A protein and the small-molecule ligand that binds it are described below.
Small molecule (SMILES): CC(=O)N[C@@H](CCC(N)=O)C(=O)N[C@@H](CC1CCCCC1)C(=O)N[C@@H](CC(=O)O)C(=O)N[C@@H](CC(C)C)C(=O)N[C@@H](Cc1ccc(Cl)c(Cl)c1)C(=O)O

Binding-site contacts:
Ligand atom CB contacts residue PRO365 of chain 1.CA at 3.5 Å (hydrophobic).
Ligand atom CG contacts residue PRO365 of chain 1.CA at 3.6 Å (hydrophobic).
Ligand atom N contacts residue MET364 of chain 1.CA at 3.7 Å.
Ligand atom C contacts residue ARG367 of chain 1.CA at 3.5 Å.
Ligand atom O contacts residue MET364 of chain 1.CA at 3.4 Å.
Ligand atom NE2 contacts residue MET366 of chain 1.CA at 3.5 Å.
Ligand atom CD1 contacts residue THR173 of chain 1.CA at 3.4 Å.
Ligand atom O contacts residue HIS176 of chain 1.CA at 3.6 Å.
Ligand atom CE2 contacts residue ASN346 of chain 1.CA at 3.5 Å.
Ligand atom O contacts residue ARG367 of chain 1.CA at 2.8 Å (salt-bridge).
Ligand atom OE1 contacts residue MET364 of chain 1.CA at 3.0 Å (h-bond).
Ligand atom CE2 contacts residue PRO244 of chain 1.CA at 3.7 Å (hydrophobic).
Ligand atom CB contacts residue GLY175 of chain 1.CA at 3.4 Å.
Ligand atom CLZ contacts residue PRO244 of chain 1.CA at 3.7 Å.
Ligand atom CG contacts residue GLY175 of chain 1.CA at 3.7 Å.
Ligand atom CD1 contacts residue ARG177 of chain 1.CA at 3.7 Å.
Ligand atom O contacts residue MET364 of chain 1.CA at 3.4 Å.
Ligand atom CB contacts residue MET364 of chain 1.CA at 3.7 Å (hydrophobic).
Ligand atom CLE1 contacts residue THR173 of chain 1.CA at 3.2 Å.
Ligand atom N contacts residue PRO365 of chain 1.CA at 3.0 Å (h-bond).
Ligand atom CA contacts residue GLY175 of chain 1.CA at 3.6 Å.
Ligand atom OE1 contacts residue PRO365 of chain 1.CA at 3.4 Å (h-bond).
Ligand atom CLZ contacts residue VAL249 of chain 1.CA at 3.7 Å.
Ligand atom C contacts residue GLY175 of chain 1.CA at 3.5 Å.
Ligand atom CZ contacts residue PRO244 of chain 1.CA at 3.6 Å (hydrophobic).
Ligand atom CD2 contacts residue VAL249 of chain 1.CA at 3.7 Å (hydrophobic).
Ligand atom C contacts residue MET364 of chain 1.CA at 3.7 Å (hydrophobic).
Ligand atom CD2 contacts residue ASN346 of chain 1.CA at 3.7 Å.
Ligand atom CG contacts residue HIS176 of chain 1.CA at 3.5 Å.
Ligand atom CA contacts residue GLY175 of chain 1.CA at 3.5 Å.
Ligand atom O contacts residue VAL249 of chain 1.CA at 3.3 Å.
Ligand atom CZ contacts residue ASN346 of chain 1.CA at 3.5 Å.
Ligand atom NE2 contacts residue TYR325 of chain 1.CA at 3.5 Å.
Ligand atom CE2 contacts residue VAL249 of chain 1.CA at 3.5 Å (hydrophobic).
Ligand atom N contacts residue GLY175 of chain 1.CA at 2.7 Å (h-bond).
Ligand atom CA contacts residue PRO365 of chain 1.CA at 3.7 Å (hydrophobic).
Ligand atom OD1 contacts residue HIS176 of chain 1.CA at 3.3 Å.
Ligand atom CLZ contacts residue TYR246 of chain 1.CA at 3.6 Å.
Ligand atom O contacts residue MET366 of chain 1.CA at 3.3 Å.
Ligand atom CLE1 contacts residue GLY175 of chain 1.CA at 3.6 Å.

Sequence of chain 1.CA:
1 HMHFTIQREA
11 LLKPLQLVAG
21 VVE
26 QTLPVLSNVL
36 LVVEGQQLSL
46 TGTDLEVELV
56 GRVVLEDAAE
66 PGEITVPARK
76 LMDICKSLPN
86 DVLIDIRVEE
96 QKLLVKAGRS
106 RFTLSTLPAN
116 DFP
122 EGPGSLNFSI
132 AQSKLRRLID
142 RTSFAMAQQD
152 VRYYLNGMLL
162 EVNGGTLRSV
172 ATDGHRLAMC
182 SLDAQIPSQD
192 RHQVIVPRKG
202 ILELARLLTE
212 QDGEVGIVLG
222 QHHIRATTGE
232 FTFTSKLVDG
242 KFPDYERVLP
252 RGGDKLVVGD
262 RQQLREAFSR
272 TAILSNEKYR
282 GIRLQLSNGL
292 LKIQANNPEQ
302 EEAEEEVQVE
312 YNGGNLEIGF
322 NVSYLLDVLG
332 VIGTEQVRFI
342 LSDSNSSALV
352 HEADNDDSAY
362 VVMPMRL